Sequence of chain 11.A:
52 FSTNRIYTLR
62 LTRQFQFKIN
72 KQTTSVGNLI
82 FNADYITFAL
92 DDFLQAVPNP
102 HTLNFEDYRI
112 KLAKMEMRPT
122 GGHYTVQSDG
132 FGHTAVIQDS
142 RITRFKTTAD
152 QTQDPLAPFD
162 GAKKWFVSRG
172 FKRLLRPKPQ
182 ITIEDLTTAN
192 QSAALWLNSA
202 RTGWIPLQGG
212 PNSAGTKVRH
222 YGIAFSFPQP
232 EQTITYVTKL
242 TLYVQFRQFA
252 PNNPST

Sequence of chain 8.E:
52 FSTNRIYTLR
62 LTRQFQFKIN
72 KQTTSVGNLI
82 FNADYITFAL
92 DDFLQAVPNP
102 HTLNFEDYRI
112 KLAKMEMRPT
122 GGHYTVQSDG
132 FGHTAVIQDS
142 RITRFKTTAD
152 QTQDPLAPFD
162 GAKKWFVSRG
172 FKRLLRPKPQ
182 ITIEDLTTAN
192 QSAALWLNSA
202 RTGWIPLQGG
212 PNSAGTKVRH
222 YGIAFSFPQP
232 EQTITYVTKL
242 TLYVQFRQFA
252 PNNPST

Sequence of chain 11.E:
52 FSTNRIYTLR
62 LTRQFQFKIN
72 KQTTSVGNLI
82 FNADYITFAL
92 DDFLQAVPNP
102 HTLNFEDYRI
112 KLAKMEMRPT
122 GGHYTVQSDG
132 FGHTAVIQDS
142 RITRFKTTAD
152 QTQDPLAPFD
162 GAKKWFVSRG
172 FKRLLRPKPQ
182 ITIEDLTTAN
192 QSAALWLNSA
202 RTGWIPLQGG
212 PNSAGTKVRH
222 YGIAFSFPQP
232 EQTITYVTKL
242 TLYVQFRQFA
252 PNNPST

This protein binds this small molecule.
Small molecule (SMILES): Cc1cn([C@H]2C[C@H](O)[C@@H](CO[P](=O)(O)O[C@H]3C[C@H](n4cnc5c(=O)[nH]c(N)nc54)O[C@@H]3CO[P](=O)(O)O[C@H]3C[C@H](n4ccc(N)nc4=O)O[C@@H]3COP(=O)=O)O2)c(=O)[nH]c1=O

Binding-site contacts:
Ligand atom C4 contacts residue LEU175 of chain 11.E at 3.7 Å (hydrophobic).
Ligand atom N7 contacts residue LYS115 of chain 11.E at 2.9 Å (salt-bridge).
Ligand atom C5 contacts residue LEU175 of chain 11.E at 3.8 Å (hydrophobic).
Ligand atom C7 contacts residue PHE52 of chain 8.E at 3.7 Å (hydrophobic).
Ligand atom C8 contacts residue TYR244 of chain 11.E at 3.1 Å (hydrophobic).
Ligand atom O6 contacts residue LEU175 of chain 11.E at 3.9 Å.
Ligand atom P contacts residue ARG61 of chain 11.E at 3.6 Å.
Ligand atom C8 contacts residue LEU175 of chain 11.E at 3.8 Å (hydrophobic).
Ligand atom O3' contacts residue ARG61 of chain 11.E at 3.9 Å.
Ligand atom O6 contacts residue LYS173 of chain 11.E at 3.1 Å.
Ligand atom O6 contacts residue LYS115 of chain 11.E at 3.3 Å (salt-bridge).
Ligand atom C2' contacts residue TYR244 of chain 11.E at 3.7 Å (hydrophobic).
Ligand atom OP1 contacts residue ARG61 of chain 11.E at 4.0 Å.
Ligand atom OP2 contacts residue LYS165 of chain 11.A at 3.3 Å (salt-bridge).
Ligand atom C8 contacts residue LYS115 of chain 11.E at 4.0 Å.
Ligand atom O4 contacts residue ARG56 of chain 8.E at 3.1 Å (salt-bridge).
Ligand atom N4 contacts residue LYS173 of chain 11.E at 4.0 Å.
Ligand atom C2 contacts residue THR59 of chain 11.E at 3.5 Å.
Ligand atom P contacts residue LYS165 of chain 11.A at 4.0 Å.
Ligand atom O2 contacts residue GLN246 of chain 11.E at 2.7 Å (h-bond).
Ligand atom OP1 contacts residue LYS165 of chain 11.A at 2.7 Å (salt-bridge).
Ligand atom O3' contacts residue LYS112 of chain 11.E at 3.2 Å.
Ligand atom OP1 contacts residue LYS164 of chain 11.A at 3.4 Å.
Ligand atom N3 contacts residue THR59 of chain 11.E at 3.3 Å (h-bond).
Ligand atom C2 contacts residue GLN246 of chain 11.E at 3.9 Å.
Ligand atom C5 contacts residue LYS173 of chain 11.E at 4.0 Å.
Ligand atom P contacts residue PHE52 of chain 8.E at 3.9 Å.
Ligand atom N7 contacts residue LEU175 of chain 11.E at 3.9 Å.
Ligand atom OP2 contacts residue TYR244 of chain 11.E at 3.1 Å (h-bond).
Ligand atom C5 contacts residue LYS115 of chain 11.E at 3.7 Å.
Ligand atom N9 contacts residue LEU175 of chain 11.E at 3.7 Å.
Ligand atom O2 contacts residue THR59 of chain 11.E at 3.3 Å (h-bond).
Ligand atom C6 contacts residue LYS115 of chain 11.E at 3.8 Å.
Ligand atom OP2 contacts residue ARG61 of chain 11.E at 2.8 Å (salt-bridge).
Ligand atom C1' contacts residue LYS112 of chain 11.E at 3.8 Å.
Ligand atom OP2 contacts residue LYS115 of chain 11.E at 3.8 Å.
Ligand atom N7 contacts residue TYR244 of chain 11.E at 3.8 Å.
Ligand atom O5' contacts residue TYR244 of chain 11.E at 3.9 Å.
Ligand atom OP1 contacts residue PHE52 of chain 8.E at 3.0 Å (h-bond).
Ligand atom C6 contacts residue LEU175 of chain 11.E at 3.7 Å (hydrophobic).